A protein and the small-molecule ligand that binds it are described below.
Small molecule (SMILES): Nc1ncnc2c1ncn2[C@@H]1O[C@H](CO[P](=O)(O)O[P](=O)(O)NP(=O)(O)O)[C@@H](O)[C@H]1O

Sequence of chain 1.K:
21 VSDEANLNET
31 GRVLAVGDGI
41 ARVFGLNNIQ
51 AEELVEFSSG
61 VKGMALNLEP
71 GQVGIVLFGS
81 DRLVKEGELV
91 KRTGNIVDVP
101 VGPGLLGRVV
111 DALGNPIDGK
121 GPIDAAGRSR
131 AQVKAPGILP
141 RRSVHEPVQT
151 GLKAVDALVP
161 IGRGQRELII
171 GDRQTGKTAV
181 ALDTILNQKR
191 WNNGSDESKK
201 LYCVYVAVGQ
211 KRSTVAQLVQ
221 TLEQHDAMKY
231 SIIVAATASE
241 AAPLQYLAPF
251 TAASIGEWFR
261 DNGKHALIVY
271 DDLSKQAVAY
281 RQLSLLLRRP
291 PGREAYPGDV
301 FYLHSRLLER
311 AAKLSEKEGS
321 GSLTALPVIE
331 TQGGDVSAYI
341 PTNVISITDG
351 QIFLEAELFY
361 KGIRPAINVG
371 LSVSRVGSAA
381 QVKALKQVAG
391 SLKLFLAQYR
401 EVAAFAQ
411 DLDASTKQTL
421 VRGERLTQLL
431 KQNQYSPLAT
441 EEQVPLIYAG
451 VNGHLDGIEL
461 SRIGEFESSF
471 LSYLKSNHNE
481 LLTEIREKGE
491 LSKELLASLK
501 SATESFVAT

Binding-site contacts:
Ligand atom O1A contacts residue GLY176 of chain 1.K at 3.3 Å.
Ligand atom O1G contacts residue GLN174 of chain 1.K at 3.4 Å (h-bond).
Ligand atom C6 contacts residue ARG364 of chain 1.K at 3.6 Å.
Ligand atom N6 contacts residue GLN432 of chain 1.K at 3.2 Å (h-bond).
Ligand atom PB contacts residue LYS177 of chain 1.K at 3.5 Å.
Ligand atom O4' contacts residue PHE359 of chain 1.K at 3.6 Å.
Ligand atom C2' contacts residue GLN434 of chain 1.K at 3.5 Å.
Ligand atom O2B contacts residue LYS177 of chain 1.K at 3.6 Å.
Ligand atom C8 contacts residue ALA179 of chain 1.K at 3.5 Å (hydrophobic).
Ligand atom O3A contacts residue GLY176 of chain 1.K at 2.8 Å (h-bond).
Ligand atom N3 contacts residue ARG364 of chain 1.K at 3.1 Å (salt-bridge).
Ligand atom N1 contacts residue ARG364 of chain 1.K at 3.5 Å.
Ligand atom C2 contacts residue ARG364 of chain 1.K at 3.4 Å.
Ligand atom O1B contacts residue GLN174 of chain 1.K at 3.3 Å (h-bond).
Ligand atom N9 contacts residue GLN434 of chain 1.K at 3.2 Å (h-bond).
Ligand atom C4 contacts residue GLN434 of chain 1.K at 3.5 Å.
Ligand atom O2' contacts residue GLN434 of chain 1.K at 3.0 Å (h-bond).
Ligand atom C1' contacts residue GLN434 of chain 1.K at 3.6 Å.
Ligand atom N7 contacts residue ALA179 of chain 1.K at 3.5 Å.
Ligand atom N6 contacts residue ARG364 of chain 1.K at 3.3 Å.
Ligand atom N7 contacts residue GLN434 of chain 1.K at 3.6 Å.
Ligand atom O2G contacts residue MG1 of chain 1.OA at 2.2 Å.
Ligand atom O1B contacts residue GLY176 of chain 1.K at 3.2 Å (h-bond).
Ligand atom O1B contacts residue LYS177 of chain 1.K at 3.2 Å (salt-bridge).
Ligand atom O1A contacts residue ALA179 of chain 1.K at 3.2 Å.
Ligand atom O1G contacts residue GLU330 of chain 1.K at 3.5 Å (salt-bridge).
Ligand atom O3A contacts residue LYS177 of chain 1.K at 3.1 Å (salt-bridge).
Ligand atom PB contacts residue GLY176 of chain 1.K at 3.7 Å.
Ligand atom O2A contacts residue THR178 of chain 1.K at 3.5 Å (h-bond).
Ligand atom O1B contacts residue THR175 of chain 1.K at 2.8 Å (h-bond).
Ligand atom O2B contacts residue THR178 of chain 1.K at 2.7 Å (h-bond).
Ligand atom C8 contacts residue GLN434 of chain 1.K at 3.3 Å.
Ligand atom O1G contacts residue LYS177 of chain 1.K at 3.8 Å.
Ligand atom N3B contacts residue GLN174 of chain 1.K at 3.3 Å.
Ligand atom O2B contacts residue MG1 of chain 1.OA at 2.2 Å.
Ligand atom O3G contacts residue GLN174 of chain 1.K at 2.8 Å (h-bond).
Ligand atom PA contacts residue GLY176 of chain 1.K at 3.8 Å.
Ligand atom PG contacts residue MG1 of chain 1.OA at 3.4 Å.
Ligand atom O2G contacts residue THR178 of chain 1.K at 3.7 Å.
Ligand atom PB contacts residue MG1 of chain 1.OA at 3.5 Å.

Sequence of chain 1.N:
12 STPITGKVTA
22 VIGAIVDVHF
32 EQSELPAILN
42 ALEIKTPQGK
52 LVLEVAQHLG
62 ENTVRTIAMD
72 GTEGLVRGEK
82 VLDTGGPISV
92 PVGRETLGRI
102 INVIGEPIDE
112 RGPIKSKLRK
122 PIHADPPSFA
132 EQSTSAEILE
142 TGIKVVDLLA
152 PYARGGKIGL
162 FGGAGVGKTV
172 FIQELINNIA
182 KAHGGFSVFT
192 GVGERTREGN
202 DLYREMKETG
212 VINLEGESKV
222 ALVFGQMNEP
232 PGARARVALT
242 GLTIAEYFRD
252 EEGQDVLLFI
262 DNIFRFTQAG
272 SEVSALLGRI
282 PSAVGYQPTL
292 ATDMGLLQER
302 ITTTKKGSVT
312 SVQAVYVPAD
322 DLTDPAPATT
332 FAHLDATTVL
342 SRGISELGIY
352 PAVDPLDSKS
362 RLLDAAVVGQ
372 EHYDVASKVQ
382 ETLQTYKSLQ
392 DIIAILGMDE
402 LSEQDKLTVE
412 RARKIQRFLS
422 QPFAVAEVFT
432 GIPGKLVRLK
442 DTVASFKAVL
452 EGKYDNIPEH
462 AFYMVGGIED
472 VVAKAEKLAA